Sequence of chain 1.B:
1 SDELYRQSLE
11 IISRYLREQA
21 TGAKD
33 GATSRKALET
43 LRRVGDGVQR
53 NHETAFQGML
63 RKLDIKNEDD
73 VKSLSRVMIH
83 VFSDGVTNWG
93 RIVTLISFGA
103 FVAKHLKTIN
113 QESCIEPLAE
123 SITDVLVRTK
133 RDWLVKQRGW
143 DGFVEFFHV

This small molecule binds to this protein.
Small molecule (SMILES): Cc1c(-c2cccc3c(CCCOc4cccc5ccccc45)c(C(=O)O)[nH]c23)c(COc2ccc3ccncc3c2)nn1C

Binding-site contacts:
Ligand atom C1 contacts residue LYS64 of chain 1.B at 2.4 Å.
Ligand atom C35 contacts residue MET80 of chain 1.B at 3.8 Å (hydrophobic).
Ligand atom C30 contacts residue LEU65 of chain 1.B at 3.8 Å (hydrophobic).
Ligand atom N1 contacts residue LYS64 of chain 1.B at 1.4 Å.
Ligand atom C33 contacts residue LEU97 of chain 1.B at 3.6 Å (hydrophobic).
Ligand atom C16 contacts residue THR96 of chain 1.B at 3.8 Å.
Ligand atom C34 contacts residue LEU97 of chain 1.B at 3.4 Å (hydrophobic).
Ligand atom C4 contacts residue LYS64 of chain 1.B at 3.6 Å.
Ligand atom C22 contacts residue THR96 of chain 1.B at 3.6 Å.
Ligand atom C31 contacts residue MET80 of chain 1.B at 3.7 Å (hydrophobic).
Ligand atom N3 contacts residue ALA57 of chain 1.B at 3.5 Å.
Ligand atom C5 contacts residue LYS64 of chain 1.B at 2.3 Å.
Ligand atom O4 contacts residue LEU97 of chain 1.B at 3.8 Å.
Ligand atom C36 contacts residue MET80 of chain 1.B at 3.6 Å (hydrophobic).
Ligand atom C19 contacts residue PHE100 of chain 1.B at 3.5 Å (hydrophobic).
Ligand atom C30 contacts residue PHE100 of chain 1.B at 3.8 Å (hydrophobic).
Ligand atom C4 contacts residue MET61 of chain 1.B at 3.8 Å (hydrophobic).
Ligand atom C28 contacts residue MET80 of chain 1.B at 3.6 Å (hydrophobic).
Ligand atom C28 contacts residue PHE100 of chain 1.B at 3.5 Å (hydrophobic).
Ligand atom C36 contacts residue PHE100 of chain 1.B at 3.8 Å (hydrophobic).
Ligand atom N4 contacts residue THR96 of chain 1.B at 3.8 Å.
Ligand atom C34 contacts residue GLY101 of chain 1.B at 3.7 Å.
Ligand atom O3 contacts residue ARG93 of chain 1.B at 2.8 Å (salt-bridge).
Ligand atom C9 contacts residue MET61 of chain 1.B at 3.5 Å (hydrophobic).
Ligand atom C23 contacts residue ARG93 of chain 1.B at 3.5 Å.
Ligand atom C19 contacts residue PHE58 of chain 1.B at 3.8 Å (hydrophobic).
Ligand atom C26 contacts residue VAL83 of chain 1.B at 3.7 Å (hydrophobic).
Ligand atom O2 contacts residue ARG93 of chain 1.B at 3.3 Å (salt-bridge).
Ligand atom N2 contacts residue ALA57 of chain 1.B at 3.5 Å.
Ligand atom C25 contacts residue PHE84 of chain 1.B at 3.8 Å (hydrophobic).
Ligand atom C21 contacts residue THR96 of chain 1.B at 3.7 Å.
Ligand atom C5 contacts residue MET61 of chain 1.B at 3.8 Å (hydrophobic).
Ligand atom C33 contacts residue PHE100 of chain 1.B at 3.6 Å (hydrophobic).
Ligand atom C17 contacts residue THR96 of chain 1.B at 3.7 Å.
Ligand atom C27 contacts residue MET80 of chain 1.B at 3.7 Å (hydrophobic).
Ligand atom C29 contacts residue PHE100 of chain 1.B at 3.5 Å (hydrophobic).
Ligand atom C2 contacts residue LYS64 of chain 1.B at 3.7 Å.
Ligand atom C32 contacts residue MET80 of chain 1.B at 3.6 Å (hydrophobic).
Ligand atom C34 contacts residue PHE100 of chain 1.B at 3.8 Å (hydrophobic).
Ligand atom C20 contacts residue PHE58 of chain 1.B at 3.6 Å (hydrophobic).